Sequence of chain 19.A:
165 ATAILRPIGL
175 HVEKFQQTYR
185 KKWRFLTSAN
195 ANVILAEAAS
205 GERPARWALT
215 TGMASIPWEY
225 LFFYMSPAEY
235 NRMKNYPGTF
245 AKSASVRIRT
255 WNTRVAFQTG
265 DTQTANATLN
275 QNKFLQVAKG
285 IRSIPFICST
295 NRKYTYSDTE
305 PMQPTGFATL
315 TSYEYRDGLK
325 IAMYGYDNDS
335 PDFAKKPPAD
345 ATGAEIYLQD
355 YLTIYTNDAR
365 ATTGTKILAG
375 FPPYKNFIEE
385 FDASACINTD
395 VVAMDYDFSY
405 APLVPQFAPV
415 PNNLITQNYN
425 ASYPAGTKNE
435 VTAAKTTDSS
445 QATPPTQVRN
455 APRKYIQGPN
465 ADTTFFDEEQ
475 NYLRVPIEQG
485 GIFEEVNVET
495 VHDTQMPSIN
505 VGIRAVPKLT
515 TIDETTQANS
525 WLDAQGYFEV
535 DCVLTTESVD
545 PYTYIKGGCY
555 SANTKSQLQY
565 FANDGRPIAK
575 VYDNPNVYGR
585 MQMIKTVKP

Sequence of chain 18.A:
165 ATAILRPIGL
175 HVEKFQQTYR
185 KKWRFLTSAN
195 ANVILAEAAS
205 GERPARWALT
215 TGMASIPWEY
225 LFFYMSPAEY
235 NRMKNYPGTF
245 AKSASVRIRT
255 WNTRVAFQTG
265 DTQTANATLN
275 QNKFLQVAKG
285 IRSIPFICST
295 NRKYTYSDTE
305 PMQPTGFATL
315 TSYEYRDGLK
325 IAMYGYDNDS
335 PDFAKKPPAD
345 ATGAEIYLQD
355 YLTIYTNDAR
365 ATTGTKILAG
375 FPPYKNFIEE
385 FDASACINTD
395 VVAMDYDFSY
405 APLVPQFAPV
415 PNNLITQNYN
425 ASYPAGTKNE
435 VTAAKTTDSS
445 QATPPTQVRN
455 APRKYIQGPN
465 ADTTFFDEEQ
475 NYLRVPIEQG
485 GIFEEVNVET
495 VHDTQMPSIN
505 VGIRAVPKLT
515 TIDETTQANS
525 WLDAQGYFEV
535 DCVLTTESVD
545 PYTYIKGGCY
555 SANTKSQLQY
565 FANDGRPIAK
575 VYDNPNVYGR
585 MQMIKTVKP

Binding-site contacts:
Ligand atom O5' contacts residue ARG184 of chain 11.A at 2.3 Å (salt-bridge).
Ligand atom C2 contacts residue PRO171 of chain 18.A at 3.6 Å (hydrophobic).
Ligand atom C4' contacts residue ARG251 of chain 11.A at 3.8 Å.
Ligand atom OP1 contacts residue ARG184 of chain 11.A at 2.5 Å (salt-bridge).
Ligand atom O6 contacts residue ARG170 of chain 18.A at 0.9 Å (salt-bridge).
Ligand atom N4 contacts residue LYS186 of chain 11.A at 3.9 Å.
Ligand atom O3' contacts residue ARG184 of chain 11.A at 3.1 Å (salt-bridge).
Ligand atom N1 contacts residue DC1 of chain 19.C at 2.9 Å (h-bond).
Ligand atom N2 contacts residue DC1 of chain 19.C at 2.8 Å (h-bond).
Ligand atom N1 contacts residue ARG170 of chain 18.A at 2.5 Å (salt-bridge).
Ligand atom O4' contacts residue ASP535 of chain 11.A at 3.7 Å.
Ligand atom N3 contacts residue LYS186 of chain 11.A at 3.5 Å.
Ligand atom N4 contacts residue LYS379 of chain 19.A at 3.0 Å (salt-bridge).
Ligand atom N2 contacts residue PRO171 of chain 18.A at 2.9 Å (h-bond).
Ligand atom N4 contacts residue ASN380 of chain 19.A at 3.1 Å (h-bond).
Ligand atom C5 contacts residue LYS186 of chain 11.A at 3.6 Å.
Ligand atom C2 contacts residue ARG170 of chain 18.A at 3.9 Å.
Ligand atom C5' contacts residue ARG184 of chain 11.A at 3.4 Å.
Ligand atom C4' contacts residue ARG184 of chain 11.A at 3.4 Å.
Ligand atom O2 contacts residue LYS185 of chain 11.A at 3.7 Å.
Ligand atom O6 contacts residue DC1 of chain 19.C at 2.9 Å (h-bond).
Ligand atom C6 contacts residue LYS186 of chain 11.A at 3.7 Å.
Ligand atom N7 contacts residue ARG170 of chain 18.A at 3.8 Å.
Ligand atom OP1 contacts residue ARG251 of chain 11.A at 3.4 Å (salt-bridge).
Ligand atom N2 contacts residue ILE172 of chain 18.A at 3.6 Å.
Ligand atom N1 contacts residue PRO171 of chain 18.A at 3.8 Å.
Ligand atom C6 contacts residue DC1 of chain 19.C at 3.5 Å.
Ligand atom C4 contacts residue LYS186 of chain 11.A at 3.6 Å.
Ligand atom C5 contacts residue ARG170 of chain 18.A at 3.1 Å.
Ligand atom C4 contacts residue ILE172 of chain 18.A at 3.5 Å (hydrophobic).
Ligand atom C2 contacts residue ILE172 of chain 18.A at 3.8 Å (hydrophobic).
Ligand atom C2 contacts residue DC1 of chain 19.C at 3.5 Å.
Ligand atom C5' contacts residue ARG251 of chain 11.A at 3.8 Å.
Ligand atom N4 contacts residue LEU169 of chain 18.A at 3.9 Å.
Ligand atom O2 contacts residue ARG184 of chain 11.A at 3.7 Å.
Ligand atom N4 contacts residue ILE172 of chain 18.A at 3.7 Å.
Ligand atom P contacts residue ARG184 of chain 11.A at 2.8 Å.
Ligand atom C6 contacts residue ARG170 of chain 18.A at 1.9 Å.
Ligand atom C4 contacts residue LYS379 of chain 19.A at 3.9 Å.
Ligand atom N3 contacts residue ILE172 of chain 18.A at 3.5 Å.

Sequence of chain 11.A:
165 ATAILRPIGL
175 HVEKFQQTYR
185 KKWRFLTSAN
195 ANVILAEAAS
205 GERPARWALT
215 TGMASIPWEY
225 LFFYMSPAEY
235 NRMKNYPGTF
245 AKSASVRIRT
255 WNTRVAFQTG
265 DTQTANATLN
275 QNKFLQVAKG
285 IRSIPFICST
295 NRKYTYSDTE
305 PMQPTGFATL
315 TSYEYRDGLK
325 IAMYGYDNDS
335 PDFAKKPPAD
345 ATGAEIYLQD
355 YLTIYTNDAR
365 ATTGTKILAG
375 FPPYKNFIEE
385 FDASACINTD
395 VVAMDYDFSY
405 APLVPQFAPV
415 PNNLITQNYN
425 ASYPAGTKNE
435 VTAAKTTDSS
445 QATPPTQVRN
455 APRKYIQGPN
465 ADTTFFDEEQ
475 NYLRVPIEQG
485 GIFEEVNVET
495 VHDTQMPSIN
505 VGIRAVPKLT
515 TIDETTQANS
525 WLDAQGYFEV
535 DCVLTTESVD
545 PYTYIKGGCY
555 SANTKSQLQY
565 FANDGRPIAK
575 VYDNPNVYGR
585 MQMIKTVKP

The protein below binds the small molecule below.
Small molecule (SMILES): Nc1ccn([C@H]2C[C@H](O[P](=O)(O)OC[C@H]3O[C@@H](n4cnc5c(=O)nc(N)[nH]c54)C[C@@H]3O)[C@@H](COP(=O)=O)O2)c(=O)n1